Binding-site contacts:
Ligand atom C8 contacts residue VAL1096 of chain 1.C at 4.2 Å (hydrophobic).
Ligand atom C5 contacts residue HIS1101 of chain 1.C at 3.4 Å.
Ligand atom C7 contacts residue TRP1102 of chain 1.C at 4.2 Å (hydrophobic).
Ligand atom C4 contacts residue ASN1098 of chain 1.C at 4.3 Å.
Ligand atom O6 contacts residue PHE1103 of chain 1.C at 4.4 Å.
Ligand atom O6 contacts residue ASN1098 of chain 1.C at 4.1 Å.
Ligand atom O7 contacts residue HIS1101 of chain 1.C at 2.8 Å (h-bond).
Ligand atom O7 contacts residue THR1100 of chain 1.C at 3.5 Å (h-bond).
Ligand atom O7 contacts residue SER1097 of chain 1.C at 4.1 Å.
Ligand atom C8 contacts residue ASN1098 of chain 1.C at 3.9 Å.
Ligand atom C8 contacts residue TRP1102 of chain 1.C at 3.6 Å (hydrophobic).
Ligand atom N2 contacts residue PHE1103 of chain 1.C at 3.5 Å.
Ligand atom C1 contacts residue HIS1101 of chain 1.C at 4.0 Å.
Ligand atom O7 contacts residue GLY1099 of chain 1.C at 3.7 Å.
Ligand atom C7 contacts residue HIS1101 of chain 1.C at 3.4 Å.
Ligand atom C7 contacts residue ASN1098 of chain 1.C at 3.3 Å.
Ligand atom O5 contacts residue HIS1101 of chain 1.C at 3.4 Å.
Ligand atom C2 contacts residue HIS1101 of chain 1.C at 3.9 Å.
Ligand atom O7 contacts residue TRP1102 of chain 1.C at 4.3 Å.
Ligand atom C8 contacts residue HIS1101 of chain 1.C at 3.2 Å.
Ligand atom C3 contacts residue HIS1101 of chain 1.C at 3.7 Å.
Ligand atom C4 contacts residue THR1100 of chain 1.C at 4.3 Å.
Ligand atom C8 contacts residue PHE1103 of chain 1.C at 3.2 Å (hydrophobic).
Ligand atom O5 contacts residue THR1100 of chain 1.C at 4.4 Å.
Ligand atom O3 contacts residue HIS1101 of chain 1.C at 2.8 Å (h-bond).
Ligand atom C4 contacts residue HIS1101 of chain 1.C at 4.0 Å.
Ligand atom C5 contacts residue ASN1098 of chain 1.C at 3.7 Å.
Ligand atom O5 contacts residue ASN1098 of chain 1.C at 2.3 Å (h-bond).
Ligand atom C2 contacts residue ASN1098 of chain 1.C at 2.5 Å.
Ligand atom O7 contacts residue ASN1098 of chain 1.C at 2.6 Å (h-bond).
Ligand atom O6 contacts residue THR1100 of chain 1.C at 4.0 Å.
Ligand atom C6 contacts residue HIS1101 of chain 1.C at 3.5 Å.
Ligand atom C8 contacts residue SER1097 of chain 1.C at 3.9 Å.
Ligand atom C3 contacts residue ASN1098 of chain 1.C at 3.8 Å.
Ligand atom C2 contacts residue THR1100 of chain 1.C at 4.0 Å.
Ligand atom O3 contacts residue PHE1103 of chain 1.C at 4.0 Å.
Ligand atom C7 contacts residue PHE1103 of chain 1.C at 4.0 Å (hydrophobic).
Ligand atom N2 contacts residue HIS1101 of chain 1.C at 4.0 Å.
Ligand atom C1 contacts residue ASN1098 of chain 1.C at 1.4 Å.
Ligand atom N2 contacts residue ASN1098 of chain 1.C at 2.9 Å (h-bond).

Sequence of chain 1.C:
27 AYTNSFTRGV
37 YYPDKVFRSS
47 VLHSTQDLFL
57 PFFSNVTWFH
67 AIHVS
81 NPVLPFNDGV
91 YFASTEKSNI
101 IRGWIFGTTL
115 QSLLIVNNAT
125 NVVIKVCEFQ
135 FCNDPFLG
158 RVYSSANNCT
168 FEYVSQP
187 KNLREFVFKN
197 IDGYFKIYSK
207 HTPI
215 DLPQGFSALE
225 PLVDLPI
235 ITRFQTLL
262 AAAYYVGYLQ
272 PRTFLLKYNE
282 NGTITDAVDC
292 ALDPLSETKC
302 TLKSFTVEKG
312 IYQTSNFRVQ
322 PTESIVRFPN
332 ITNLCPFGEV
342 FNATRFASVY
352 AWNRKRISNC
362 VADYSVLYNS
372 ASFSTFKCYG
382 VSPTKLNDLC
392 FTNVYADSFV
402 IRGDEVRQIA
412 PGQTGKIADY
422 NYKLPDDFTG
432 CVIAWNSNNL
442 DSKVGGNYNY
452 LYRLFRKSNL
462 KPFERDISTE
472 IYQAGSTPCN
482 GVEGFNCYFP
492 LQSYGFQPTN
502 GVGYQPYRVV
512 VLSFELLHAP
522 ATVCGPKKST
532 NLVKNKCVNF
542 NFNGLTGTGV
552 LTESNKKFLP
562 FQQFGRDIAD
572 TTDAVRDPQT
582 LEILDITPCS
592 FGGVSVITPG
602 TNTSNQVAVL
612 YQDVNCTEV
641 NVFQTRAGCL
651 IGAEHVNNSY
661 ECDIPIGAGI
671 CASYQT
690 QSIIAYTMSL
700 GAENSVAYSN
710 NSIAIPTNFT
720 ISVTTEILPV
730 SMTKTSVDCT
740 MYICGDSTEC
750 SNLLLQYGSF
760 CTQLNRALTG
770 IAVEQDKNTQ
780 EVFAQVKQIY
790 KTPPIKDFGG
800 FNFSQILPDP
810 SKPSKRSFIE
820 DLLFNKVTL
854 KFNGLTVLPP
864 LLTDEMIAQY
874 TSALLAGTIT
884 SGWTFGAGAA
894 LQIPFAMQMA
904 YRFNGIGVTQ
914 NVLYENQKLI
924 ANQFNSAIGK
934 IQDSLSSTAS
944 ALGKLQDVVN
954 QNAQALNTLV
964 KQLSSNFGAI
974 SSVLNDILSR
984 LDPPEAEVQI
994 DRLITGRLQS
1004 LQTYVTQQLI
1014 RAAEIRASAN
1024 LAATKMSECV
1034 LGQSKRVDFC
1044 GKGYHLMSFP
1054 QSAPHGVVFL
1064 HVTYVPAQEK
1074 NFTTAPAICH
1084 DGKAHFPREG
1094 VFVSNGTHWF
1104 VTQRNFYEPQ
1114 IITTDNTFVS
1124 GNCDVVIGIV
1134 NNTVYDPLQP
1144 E

A small-molecule ligand and the protein it binds are described below.
Small molecule (SMILES): CC(=O)N[C@H]1[C@H](O[C@H]2[C@H](O)[C@@H](NC(C)=O)CO[C@@H]2CO)O[C@H](CO)[C@@H](O)[C@@H]1O